Sequence of chain 1.A:
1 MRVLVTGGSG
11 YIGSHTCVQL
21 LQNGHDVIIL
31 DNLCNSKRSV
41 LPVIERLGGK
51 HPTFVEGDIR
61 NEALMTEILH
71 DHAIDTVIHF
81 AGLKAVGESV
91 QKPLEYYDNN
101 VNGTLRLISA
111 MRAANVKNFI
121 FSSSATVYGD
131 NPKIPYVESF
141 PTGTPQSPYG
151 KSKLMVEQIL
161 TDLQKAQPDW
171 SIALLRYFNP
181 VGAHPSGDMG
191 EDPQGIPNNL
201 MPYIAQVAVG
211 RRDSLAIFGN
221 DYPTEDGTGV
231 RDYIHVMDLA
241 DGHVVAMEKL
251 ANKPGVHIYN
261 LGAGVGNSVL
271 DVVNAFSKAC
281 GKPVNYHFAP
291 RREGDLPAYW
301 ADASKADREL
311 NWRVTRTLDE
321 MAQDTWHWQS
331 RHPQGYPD

Binding-site contacts:
Ligand atom O3' contacts residue SER124 of chain 1.A at 3.3 Å (h-bond).
Ligand atom PA contacts residue ASN199 of chain 1.A at 3.7 Å.
Ligand atom PB contacts residue ASN179 of chain 1.A at 3.4 Å.
Ligand atom N3 contacts residue PHE218 of chain 1.A at 3.2 Å.
Ligand atom O4 contacts residue PHE218 of chain 1.A at 3.3 Å.
Ligand atom C6 contacts residue LEU200 of chain 1.A at 3.6 Å (hydrophobic).
Ligand atom O1A contacts residue ARG292 of chain 1.A at 2.9 Å (salt-bridge).
Ligand atom O6' contacts residue VAL86 of chain 1.A at 3.7 Å.
Ligand atom O2 contacts residue ILE217 of chain 1.A at 3.4 Å.
Ligand atom O5D contacts residue ARG292 of chain 1.A at 3.4 Å (salt-bridge).
Ligand atom O2' contacts residue PHE178 of chain 1.A at 3.2 Å (h-bond).
Ligand atom C4D contacts residue TYR233 of chain 1.A at 3.5 Å (hydrophobic).
Ligand atom O3D contacts residue GLY229 of chain 1.A at 3.6 Å.
Ligand atom C5D contacts residue TYR233 of chain 1.A at 3.4 Å (hydrophobic).
Ligand atom F4' contacts residue THR126 of chain 1.A at 3.0 Å.
Ligand atom C1' contacts residue TYR299 of chain 1.A at 3.1 Å (hydrophobic).
Ligand atom O3' contacts residue TYR149 of chain 1.A at 3.6 Å.
Ligand atom O5' contacts residue TYR299 of chain 1.A at 3.2 Å (h-bond).
Ligand atom C4 contacts residue PHE218 of chain 1.A at 3.1 Å (hydrophobic).
Ligand atom O1A contacts residue ASN199 of chain 1.A at 3.5 Å (h-bond).
Ligand atom O4' contacts residue LEU200 of chain 1.A at 3.5 Å.
Ligand atom O2A contacts residue LEU200 of chain 1.A at 2.8 Å (h-bond).
Ligand atom O2 contacts residue PHE218 of chain 1.A at 2.9 Å (h-bond).
Ligand atom O1B contacts residue ASN179 of chain 1.A at 2.9 Å (h-bond).
Ligand atom O1A contacts residue ASN198 of chain 1.A at 3.4 Å (h-bond).
Ligand atom O2A contacts residue ASN199 of chain 1.A at 3.3 Å.
Ligand atom C5 contacts residue PHE218 of chain 1.A at 3.6 Å (hydrophobic).
Ligand atom C2 contacts residue ALA216 of chain 1.A at 3.5 Å (hydrophobic).
Ligand atom O3A contacts residue ASN179 of chain 1.A at 3.0 Å (h-bond).
Ligand atom C2D contacts residue ARG292 of chain 1.A at 3.4 Å.
Ligand atom O2 contacts residue ALA216 of chain 1.A at 3.3 Å (h-bond).
Ligand atom N3 contacts residue ALA216 of chain 1.A at 2.8 Å (h-bond).
Ligand atom O1B contacts residue ARG231 of chain 1.A at 2.8 Å (salt-bridge).
Ligand atom O2B contacts residue ARG292 of chain 1.A at 2.9 Å (salt-bridge).
Ligand atom N3 contacts residue LEU215 of chain 1.A at 3.7 Å.
Ligand atom C2 contacts residue PHE218 of chain 1.A at 3.3 Å (hydrophobic).
Ligand atom C5 contacts residue LEU200 of chain 1.A at 3.6 Å (hydrophobic).
Ligand atom O2D contacts residue ASP295 of chain 1.A at 2.6 Å (salt-bridge).
Ligand atom N1 contacts residue PHE218 of chain 1.A at 3.7 Å.
Ligand atom C2D contacts residue ASP295 of chain 1.A at 3.6 Å.

This protein binds this small molecule.
Small molecule (SMILES): O=c1ccn([C@@H]2O[C@H](CO[P](=O)(O)O[P](=O)(O)O[C@H]3O[C@H](CO)[C@@H](F)[C@H](O)[C@H]3O)[C@@H](O)[C@H]2O)c(=O)[nH]1